Sequence of chain 1.D:
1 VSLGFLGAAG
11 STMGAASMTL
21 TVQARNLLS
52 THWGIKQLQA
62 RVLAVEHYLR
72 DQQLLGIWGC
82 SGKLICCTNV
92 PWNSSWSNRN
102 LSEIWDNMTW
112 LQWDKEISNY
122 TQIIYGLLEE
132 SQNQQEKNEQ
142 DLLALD

This protein binds this small molecule.
Small molecule (SMILES): CC(=O)N[C@H]1[C@H](O[C@H]2[C@H](O)[C@@H](NC(C)=O)CO[C@@H]2CO)O[C@H](CO)[C@@H](O)[C@@H]1O

Binding-site contacts:
Ligand atom O7 contacts residue ASN94 of chain 1.D at 4.1 Å.
Ligand atom C5 contacts residue SER96 of chain 1.D at 4.1 Å.
Ligand atom C2 contacts residue ASN94 of chain 1.D at 2.5 Å.
Ligand atom C6 contacts residue SER96 of chain 1.D at 4.4 Å.
Ligand atom C7 contacts residue ASN94 of chain 1.D at 3.7 Å.
Ligand atom N2 contacts residue ASN94 of chain 1.D at 2.9 Å (h-bond).
Ligand atom C5 contacts residue ASN94 of chain 1.D at 3.8 Å.
Ligand atom O5 contacts residue ASN94 of chain 1.D at 2.5 Å (h-bond).
Ligand atom C3 contacts residue ASN94 of chain 1.D at 3.9 Å.
Ligand atom C1 contacts residue ASN94 of chain 1.D at 1.5 Å.
Ligand atom C4 contacts residue ASN94 of chain 1.D at 4.4 Å.
Ligand atom O5 contacts residue SER96 of chain 1.D at 3.1 Å (h-bond).
Ligand atom C1 contacts residue SER96 of chain 1.D at 3.5 Å.